Binding-site contacts:
Ligand atom C1 contacts residue SER803 of chain 1.A at 3.7 Å.
Ligand atom C5 contacts residue ASN801 of chain 1.A at 3.7 Å.
Ligand atom O7 contacts residue ASN801 of chain 1.A at 4.0 Å.
Ligand atom C2 contacts residue ASN801 of chain 1.A at 2.5 Å.
Ligand atom C7 contacts residue ASN801 of chain 1.A at 3.3 Å.
Ligand atom C6 contacts residue SER803 of chain 1.A at 3.7 Å.
Ligand atom O5 contacts residue ASN801 of chain 1.A at 2.4 Å (h-bond).
Ligand atom C1 contacts residue ASN801 of chain 1.A at 1.4 Å.
Ligand atom C4 contacts residue ASN801 of chain 1.A at 4.3 Å.
Ligand atom C6 contacts residue GLN804 of chain 1.A at 4.5 Å.
Ligand atom C3 contacts residue ASN801 of chain 1.A at 3.8 Å.
Ligand atom O6 contacts residue GLN804 of chain 1.A at 3.5 Å.
Ligand atom O5 contacts residue SER803 of chain 1.A at 3.3 Å (h-bond).
Ligand atom N2 contacts residue ASN801 of chain 1.A at 2.9 Å (h-bond).
Ligand atom O6 contacts residue SER803 of chain 1.A at 2.9 Å (h-bond).
Ligand atom C8 contacts residue ASN801 of chain 1.A at 3.6 Å.
Ligand atom C5 contacts residue SER803 of chain 1.A at 3.5 Å.

The protein below binds the small molecule below.
Small molecule (SMILES): CC(=O)N[C@H]1[C@H](O[C@H]2[C@H](O)[C@@H](NC(C)=O)CO[C@@H]2CO)O[C@H](CO)[C@@H](O)[C@@H]1O

Sequence of chain 1.A:
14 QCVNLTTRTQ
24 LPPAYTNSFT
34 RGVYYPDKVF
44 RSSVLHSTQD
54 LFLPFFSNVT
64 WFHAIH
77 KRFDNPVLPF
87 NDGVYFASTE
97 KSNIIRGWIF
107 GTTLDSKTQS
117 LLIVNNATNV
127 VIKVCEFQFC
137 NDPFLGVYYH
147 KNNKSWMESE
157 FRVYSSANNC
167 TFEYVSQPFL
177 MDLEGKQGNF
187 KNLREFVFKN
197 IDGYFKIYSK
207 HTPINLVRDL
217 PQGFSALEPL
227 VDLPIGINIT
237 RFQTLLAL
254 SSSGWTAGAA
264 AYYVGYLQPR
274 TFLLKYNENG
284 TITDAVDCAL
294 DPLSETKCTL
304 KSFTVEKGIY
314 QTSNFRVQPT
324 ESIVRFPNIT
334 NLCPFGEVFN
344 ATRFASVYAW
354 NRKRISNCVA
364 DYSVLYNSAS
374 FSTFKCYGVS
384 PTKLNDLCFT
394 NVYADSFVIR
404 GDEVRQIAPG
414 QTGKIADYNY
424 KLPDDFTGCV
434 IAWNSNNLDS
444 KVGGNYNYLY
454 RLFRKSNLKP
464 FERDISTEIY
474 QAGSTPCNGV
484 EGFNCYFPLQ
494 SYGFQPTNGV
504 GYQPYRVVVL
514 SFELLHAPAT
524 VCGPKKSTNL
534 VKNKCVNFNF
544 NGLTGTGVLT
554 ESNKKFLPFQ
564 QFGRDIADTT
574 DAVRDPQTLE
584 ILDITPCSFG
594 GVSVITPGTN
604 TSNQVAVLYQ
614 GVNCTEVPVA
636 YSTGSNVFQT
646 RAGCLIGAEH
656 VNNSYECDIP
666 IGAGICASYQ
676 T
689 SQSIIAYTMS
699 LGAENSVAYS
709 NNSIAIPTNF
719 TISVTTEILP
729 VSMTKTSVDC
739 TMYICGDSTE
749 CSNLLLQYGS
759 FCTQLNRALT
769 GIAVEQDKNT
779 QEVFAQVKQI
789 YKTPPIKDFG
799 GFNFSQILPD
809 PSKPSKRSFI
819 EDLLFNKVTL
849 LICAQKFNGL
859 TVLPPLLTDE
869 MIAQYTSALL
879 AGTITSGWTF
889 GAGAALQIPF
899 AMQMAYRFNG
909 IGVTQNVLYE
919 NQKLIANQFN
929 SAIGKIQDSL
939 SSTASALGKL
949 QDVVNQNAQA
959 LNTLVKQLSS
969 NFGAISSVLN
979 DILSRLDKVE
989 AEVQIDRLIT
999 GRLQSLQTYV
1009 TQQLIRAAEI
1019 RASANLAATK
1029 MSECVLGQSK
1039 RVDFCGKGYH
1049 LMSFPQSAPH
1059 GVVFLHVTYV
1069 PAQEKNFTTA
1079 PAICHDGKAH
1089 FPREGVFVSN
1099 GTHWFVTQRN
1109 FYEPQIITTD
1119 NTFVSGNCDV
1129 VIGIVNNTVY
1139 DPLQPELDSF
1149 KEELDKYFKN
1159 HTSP